Binding-site contacts:
Ligand atom P contacts residue VAL55 of chain 1.A at 3.9 Å.
Ligand atom C8 contacts residue LYS25 of chain 1.A at 3.8 Å.
Ligand atom O5' contacts residue GLY56 of chain 1.A at 3.5 Å (h-bond).
Ligand atom OP2 contacts residue NA1 of chain 1.F at 4.0 Å.
Ligand atom OP2 contacts residue LYS58 of chain 1.A at 2.7 Å (salt-bridge).
Ligand atom P contacts residue NA1 of chain 1.F at 3.7 Å.
Ligand atom OP1 contacts residue NA1 of chain 1.F at 2.6 Å (h-bond).
Ligand atom O3' contacts residue VAL55 of chain 1.A at 3.9 Å.
Ligand atom OP1 contacts residue ILE59 of chain 1.A at 3.0 Å (h-bond).
Ligand atom N7 contacts residue LYS25 of chain 1.A at 3.8 Å.
Ligand atom P contacts residue LYS58 of chain 1.A at 3.4 Å.
Ligand atom OP1 contacts residue THR57 of chain 1.A at 3.9 Å.
Ligand atom P contacts residue ILE59 of chain 1.A at 3.9 Å.
Ligand atom OP1 contacts residue LEU52 of chain 1.A at 3.8 Å.
Ligand atom O3' contacts residue ILE59 of chain 1.A at 3.8 Å.
Ligand atom OP1 contacts residue GLY54 of chain 1.A at 3.1 Å (h-bond).
Ligand atom OP1 contacts residue GLY56 of chain 1.A at 2.8 Å (h-bond).
Ligand atom O4' contacts residue ALA28 of chain 1.A at 3.5 Å.
Ligand atom OP2 contacts residue LYS58 of chain 1.A at 3.2 Å (salt-bridge).
Ligand atom C3' contacts residue GLY56 of chain 1.A at 3.8 Å.
Ligand atom OP1 contacts residue VAL55 of chain 1.A at 3.4 Å (h-bond).
Ligand atom C5' contacts residue GLY54 of chain 1.A at 3.2 Å.
Ligand atom P contacts residue GLY56 of chain 1.A at 3.6 Å.
Ligand atom OP2 contacts residue VAL55 of chain 1.A at 3.9 Å.
Ligand atom OP3 contacts residue LYS25 of chain 1.A at 3.0 Å (salt-bridge).
Ligand atom OP1 contacts residue LYS58 of chain 1.A at 3.6 Å.
Ligand atom C4' contacts residue GLY54 of chain 1.A at 3.4 Å.
Ligand atom O3' contacts residue GLY54 of chain 1.A at 3.5 Å.
Ligand atom C1' contacts residue ALA28 of chain 1.A at 3.9 Å (hydrophobic).
Ligand atom N3 contacts residue ALA28 of chain 1.A at 3.5 Å.
Ligand atom N1 contacts residue HIS24 of chain 1.A at 3.9 Å.
Ligand atom C2 contacts residue HIS24 of chain 1.A at 3.9 Å.
Ligand atom OP2 contacts residue GLY56 of chain 1.A at 3.8 Å.
Ligand atom OP1 contacts residue PRO53 of chain 1.A at 3.9 Å.
Ligand atom OP1 contacts residue LYS25 of chain 1.A at 3.7 Å.
Ligand atom C5' contacts residue TYR29 of chain 1.A at 3.5 Å (hydrophobic).
Ligand atom OP2 contacts residue THR57 of chain 1.A at 3.8 Å.
Ligand atom C5' contacts residue GLY56 of chain 1.A at 3.6 Å.
Ligand atom P contacts residue LYS58 of chain 1.A at 3.9 Å.
Ligand atom OP1 contacts residue LYS58 of chain 1.A at 3.1 Å (salt-bridge).

Sequence of chain 1.A:
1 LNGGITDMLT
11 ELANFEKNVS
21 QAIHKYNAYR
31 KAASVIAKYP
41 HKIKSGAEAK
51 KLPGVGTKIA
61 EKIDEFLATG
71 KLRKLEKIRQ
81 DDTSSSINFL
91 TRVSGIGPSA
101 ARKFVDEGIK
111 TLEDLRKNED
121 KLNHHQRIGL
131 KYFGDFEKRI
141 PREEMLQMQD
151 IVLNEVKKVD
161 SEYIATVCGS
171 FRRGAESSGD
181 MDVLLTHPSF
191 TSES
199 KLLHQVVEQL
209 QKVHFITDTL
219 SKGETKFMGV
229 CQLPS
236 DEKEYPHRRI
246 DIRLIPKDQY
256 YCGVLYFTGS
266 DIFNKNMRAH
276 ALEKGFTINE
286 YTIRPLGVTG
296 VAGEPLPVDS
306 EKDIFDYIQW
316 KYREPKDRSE

The protein below binds the small molecule below.
Small molecule (SMILES): Cc1cn([C@H]2C[C@H](O[P](=O)(O)OC[C@H]3O[C@@H](n4ccc(N)nc4=O)C[C@@H]3O[P](=O)(O)OC[C@H]3O[C@@H](n4cnc5c(=O)nc(N)[nH]c54)C[C@@H]3O[P](=O)(O)OC[C@H]3O[C@@H](n4cnc5c(=O)nc(N)[nH]c54)C[C@@H]3O)[C@@H](CO[P](=O)(O)O[C@H]3C[C@H](n4cnc5c(=O)nc(N)[nH]c54)O[C@@H]3COP(=O)(O)O)O2)c(=O)[nH]c1=O